The protein below binds the small molecule below.
Small molecule (SMILES): CSCC[C@H](NC(=O)[C@H](CCCCN)NC(=O)[C@@H](NC(=O)[C@H](CC(C)C)NC(=O)[C@H](C)N)C(C)C)C(=O)NCC(=O)N[C@@H](CCC(N)=O)C(=O)N[C@@H](CC(C)C)C(=O)N[C@@H](CCC(=O)O)C(=O)NCC(=O)N[C@@H](CC1=CN=C2CC=CC=C12)C(=O)N[C@@H](CCCCN)C(=O)N[C@H](C(=O)N[C@@H](Cc1ccccc1)C(=O)N[C@@H](C)C(=O)N[C@@H](CCC(=O)O)C(=O)N1CCC[C@H]1C(=O)N[C@@H](CCCCN)C(=O)N[C@H](C=O)C(C)C)C(C)C

Sequence of chain 1.N:
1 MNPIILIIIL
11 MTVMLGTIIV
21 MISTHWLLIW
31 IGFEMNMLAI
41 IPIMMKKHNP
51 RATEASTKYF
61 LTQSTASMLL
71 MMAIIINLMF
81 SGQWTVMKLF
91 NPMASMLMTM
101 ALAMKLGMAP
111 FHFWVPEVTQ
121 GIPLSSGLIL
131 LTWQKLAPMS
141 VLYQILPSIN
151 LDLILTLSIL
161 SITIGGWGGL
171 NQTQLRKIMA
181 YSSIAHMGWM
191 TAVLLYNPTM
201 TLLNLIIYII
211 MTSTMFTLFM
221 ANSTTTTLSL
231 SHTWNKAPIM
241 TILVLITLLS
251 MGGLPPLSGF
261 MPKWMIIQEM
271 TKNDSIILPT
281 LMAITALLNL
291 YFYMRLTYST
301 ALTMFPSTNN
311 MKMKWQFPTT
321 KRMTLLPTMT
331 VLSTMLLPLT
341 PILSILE

Sequence of chain 1.M:
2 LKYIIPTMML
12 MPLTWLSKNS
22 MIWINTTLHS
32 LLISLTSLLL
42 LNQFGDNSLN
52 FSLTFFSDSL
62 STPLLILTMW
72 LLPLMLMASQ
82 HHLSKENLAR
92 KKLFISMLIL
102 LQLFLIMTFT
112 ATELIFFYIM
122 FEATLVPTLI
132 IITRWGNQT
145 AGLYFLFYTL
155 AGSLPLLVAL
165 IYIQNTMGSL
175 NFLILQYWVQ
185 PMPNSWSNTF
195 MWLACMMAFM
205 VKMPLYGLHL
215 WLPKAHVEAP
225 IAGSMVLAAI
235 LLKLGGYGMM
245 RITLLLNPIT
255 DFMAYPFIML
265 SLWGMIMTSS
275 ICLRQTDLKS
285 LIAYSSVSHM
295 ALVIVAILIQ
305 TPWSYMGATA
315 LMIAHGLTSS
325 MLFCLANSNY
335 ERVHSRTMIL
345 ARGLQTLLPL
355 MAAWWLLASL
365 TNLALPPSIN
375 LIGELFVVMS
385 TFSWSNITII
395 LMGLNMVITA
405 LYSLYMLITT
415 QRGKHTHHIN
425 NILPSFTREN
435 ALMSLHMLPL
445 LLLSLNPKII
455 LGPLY

Binding-site contacts:
Ligand atom CB contacts residue LEU195 of chain 1.N at 3.5 Å (hydrophobic).
Ligand atom CZ2 contacts residue SER191 of chain 1.M at 3.2 Å.
Ligand atom CB contacts residue ILE277 of chain 1.N at 3.7 Å (hydrophobic).
Ligand atom CZ2 contacts residue PC11 of chain 1.NB at 3.6 Å.
Ligand atom NZ contacts residue ARG158 of chain 1.P at 3.5 Å.
Ligand atom CZ3 contacts residue PC11 of chain 1.NB at 3.6 Å.
Ligand atom CD contacts residue ASP274 of chain 1.N at 3.3 Å.
Ligand atom O contacts residue TYR196 of chain 1.N at 2.9 Å (h-bond).
Ligand atom O contacts residue ARG161 of chain 1.P at 3.3 Å.
Ligand atom O contacts residue ARG161 of chain 1.P at 3.6 Å.
Ligand atom O contacts residue LEU278 of chain 1.N at 3.5 Å.
Ligand atom CE3 contacts residue PC11 of chain 1.NB at 3.6 Å.
Ligand atom OE1 contacts residue LEU151 of chain 1.N at 3.4 Å.
Ligand atom N contacts residue ASN273 of chain 1.N at 2.7 Å (h-bond).
Ligand atom CB contacts residue SER191 of chain 1.M at 3.6 Å.
Ligand atom C contacts residue ARG161 of chain 1.P at 3.4 Å.
Ligand atom CE2 contacts residue SER191 of chain 1.M at 3.5 Å.
Ligand atom CG contacts residue ASN273 of chain 1.N at 3.3 Å.
Ligand atom CG contacts residue LEU195 of chain 1.N at 3.4 Å (hydrophobic).
Ligand atom C contacts residue ASN273 of chain 1.N at 3.4 Å.
Ligand atom CD2 contacts residue PC11 of chain 1.NB at 3.6 Å.
Ligand atom CA contacts residue ASN273 of chain 1.N at 3.3 Å.
Ligand atom NE1 contacts residue SER191 of chain 1.M at 3.2 Å (h-bond).
Ligand atom O contacts residue ARG158 of chain 1.P at 3.3 Å.
Ligand atom CG2 contacts residue ASN273 of chain 1.N at 3.3 Å.
Ligand atom C contacts residue ARG157 of chain 1.P at 3.5 Å.
Ligand atom O contacts residue ARG161 of chain 1.P at 2.4 Å (salt-bridge).
Ligand atom CE contacts residue TRP190 of chain 1.M at 3.5 Å (hydrophobic).
Ligand atom O contacts residue PC11 of chain 1.NB at 3.6 Å.
Ligand atom CB contacts residue ASP152 of chain 1.N at 3.5 Å.
Ligand atom CA contacts residue ASN273 of chain 1.N at 3.5 Å.
Ligand atom CD contacts residue SER191 of chain 1.M at 3.6 Å.
Ligand atom CG contacts residue TYR196 of chain 1.N at 3.6 Å (hydrophobic).
Ligand atom CB contacts residue ASN273 of chain 1.N at 3.4 Å.
Ligand atom NE1 contacts residue PC11 of chain 1.NB at 3.5 Å (h-bond).
Ligand atom O contacts residue LEU151 of chain 1.N at 3.3 Å.
Ligand atom N contacts residue ASN273 of chain 1.N at 2.5 Å (h-bond).
Ligand atom C contacts residue ASN273 of chain 1.N at 3.4 Å.
Ligand atom CG contacts residue SER191 of chain 1.M at 3.3 Å.
Ligand atom CD2 contacts residue ASP152 of chain 1.N at 3.5 Å.

Sequence of chain 1.P:
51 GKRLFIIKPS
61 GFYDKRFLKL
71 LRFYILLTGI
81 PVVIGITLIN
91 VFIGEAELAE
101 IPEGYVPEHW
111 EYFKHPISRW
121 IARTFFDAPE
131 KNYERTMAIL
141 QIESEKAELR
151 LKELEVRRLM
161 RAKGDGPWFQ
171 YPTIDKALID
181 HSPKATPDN